Sequence of chain 1.A:
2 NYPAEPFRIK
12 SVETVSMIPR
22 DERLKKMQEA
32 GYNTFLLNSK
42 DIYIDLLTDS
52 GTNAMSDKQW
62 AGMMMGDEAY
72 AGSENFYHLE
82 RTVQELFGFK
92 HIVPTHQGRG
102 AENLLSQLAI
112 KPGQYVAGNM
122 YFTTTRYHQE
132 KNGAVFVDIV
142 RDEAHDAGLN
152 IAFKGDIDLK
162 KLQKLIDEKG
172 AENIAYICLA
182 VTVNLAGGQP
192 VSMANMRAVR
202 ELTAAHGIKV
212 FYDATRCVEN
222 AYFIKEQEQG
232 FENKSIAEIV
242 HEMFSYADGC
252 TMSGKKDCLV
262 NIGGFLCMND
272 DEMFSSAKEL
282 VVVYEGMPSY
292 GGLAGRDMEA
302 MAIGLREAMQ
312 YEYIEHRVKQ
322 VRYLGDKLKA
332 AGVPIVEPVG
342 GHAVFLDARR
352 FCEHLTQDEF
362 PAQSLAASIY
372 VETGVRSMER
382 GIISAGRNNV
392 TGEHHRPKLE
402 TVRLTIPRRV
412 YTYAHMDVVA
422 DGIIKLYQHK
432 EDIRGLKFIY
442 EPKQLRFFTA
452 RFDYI

Sequence of chain 2.B:
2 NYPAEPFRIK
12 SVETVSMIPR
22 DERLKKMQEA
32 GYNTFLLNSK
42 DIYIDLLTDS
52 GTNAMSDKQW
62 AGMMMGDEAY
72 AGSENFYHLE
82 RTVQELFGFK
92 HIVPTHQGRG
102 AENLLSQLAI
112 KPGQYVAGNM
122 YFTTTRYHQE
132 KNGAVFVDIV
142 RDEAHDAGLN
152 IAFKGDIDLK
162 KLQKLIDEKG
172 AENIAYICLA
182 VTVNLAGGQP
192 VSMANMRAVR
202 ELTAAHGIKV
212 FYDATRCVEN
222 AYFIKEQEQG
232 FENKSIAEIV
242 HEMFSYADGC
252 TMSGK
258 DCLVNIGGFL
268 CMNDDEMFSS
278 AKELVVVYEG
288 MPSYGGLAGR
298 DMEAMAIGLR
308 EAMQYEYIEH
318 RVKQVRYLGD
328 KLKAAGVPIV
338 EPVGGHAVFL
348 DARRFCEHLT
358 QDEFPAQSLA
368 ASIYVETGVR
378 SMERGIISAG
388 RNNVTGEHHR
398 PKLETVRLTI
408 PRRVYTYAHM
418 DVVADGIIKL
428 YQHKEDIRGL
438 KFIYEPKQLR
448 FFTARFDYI

Binding-site contacts:
Ligand atom N contacts residue ILE43 of chain 2.B at 4.5 Å.
Ligand atom N contacts residue THR15 of chain 2.B at 3.0 Å (h-bond).
Ligand atom N contacts residue VAL16 of chain 2.B at 4.0 Å.
Ligand atom O contacts residue GLU75 of chain 2.A at 3.2 Å.
Ligand atom C contacts residue LYS41 of chain 2.B at 3.7 Å.
Ligand atom O contacts residue ASP68 of chain 2.A at 2.7 Å (salt-bridge).
Ligand atom C contacts residue SER40 of chain 2.B at 3.9 Å.
Ligand atom C2 contacts residue GLU14 of chain 2.B at 3.4 Å.
Ligand atom C1 contacts residue SER40 of chain 2.B at 3.0 Å.
Ligand atom C3 contacts residue THR15 of chain 2.B at 2.9 Å.
Ligand atom C2 contacts residue THR15 of chain 2.B at 4.1 Å.
Ligand atom N contacts residue SER40 of chain 2.B at 4.1 Å.
Ligand atom C contacts residue GLU75 of chain 2.A at 4.3 Å.
Ligand atom C2 contacts residue ASP68 of chain 2.A at 4.2 Å.
Ligand atom C contacts residue ASP68 of chain 2.A at 3.4 Å.
Ligand atom C1 contacts residue ASP68 of chain 2.A at 3.2 Å.
Ligand atom C3 contacts residue VAL16 of chain 2.B at 4.0 Å (hydrophobic).
Ligand atom C1 contacts residue LYS41 of chain 2.B at 4.4 Å.
Ligand atom O contacts residue SER40 of chain 2.B at 4.2 Å.
Ligand atom O contacts residue LYS41 of chain 2.B at 3.9 Å.
Ligand atom C2 contacts residue ARG9 of chain 1.A at 3.9 Å.
Ligand atom N contacts residue GLU14 of chain 2.B at 4.1 Å.
Ligand atom C1 contacts residue GLU14 of chain 2.B at 3.7 Å.
Ligand atom C3 contacts residue LYS41 of chain 2.B at 4.0 Å.
Ligand atom C2 contacts residue SER40 of chain 2.B at 3.5 Å.
Ligand atom C3 contacts residue SER40 of chain 2.B at 4.3 Å.
Ligand atom C4 contacts residue LYS41 of chain 2.B at 3.5 Å.
Ligand atom C4 contacts residue SER40 of chain 2.B at 4.4 Å.
Ligand atom C4 contacts residue THR15 of chain 2.B at 3.9 Å.
Ligand atom N contacts residue ARG9 of chain 1.A at 4.3 Å.

A protein and the small-molecule ligand that binds it are described below.
Small molecule (SMILES): Oc1ccncc1

Sequence of chain 2.A:
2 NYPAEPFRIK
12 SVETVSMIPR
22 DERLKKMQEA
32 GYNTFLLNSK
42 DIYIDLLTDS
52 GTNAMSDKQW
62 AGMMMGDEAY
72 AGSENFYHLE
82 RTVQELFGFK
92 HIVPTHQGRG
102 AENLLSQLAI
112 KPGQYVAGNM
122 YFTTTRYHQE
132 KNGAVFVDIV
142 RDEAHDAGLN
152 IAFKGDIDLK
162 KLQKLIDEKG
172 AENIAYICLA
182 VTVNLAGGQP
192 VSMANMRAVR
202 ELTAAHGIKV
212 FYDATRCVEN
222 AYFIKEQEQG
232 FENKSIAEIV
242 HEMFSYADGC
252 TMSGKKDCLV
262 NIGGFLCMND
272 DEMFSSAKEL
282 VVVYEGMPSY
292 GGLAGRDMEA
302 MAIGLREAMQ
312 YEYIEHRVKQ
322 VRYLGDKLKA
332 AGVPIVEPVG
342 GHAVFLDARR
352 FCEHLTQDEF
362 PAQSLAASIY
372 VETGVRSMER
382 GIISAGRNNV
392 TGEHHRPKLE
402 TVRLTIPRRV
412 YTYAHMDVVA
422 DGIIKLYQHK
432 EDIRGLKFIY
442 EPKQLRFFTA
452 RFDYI